Binding-site contacts:
Ligand atom CD1 contacts residue TRP78 of chain 2.A at 3.5 Å (hydrophobic).
Ligand atom CD2 contacts residue VAL53 of chain 2.A at 3.7 Å (hydrophobic).
Ligand atom CA contacts residue LYS57 of chain 2.A at 3.6 Å.
Ligand atom CG contacts residue GLN75 of chain 2.A at 3.4 Å.
Ligand atom NE contacts residue ILE71 of chain 2.A at 3.8 Å.
Ligand atom CD2 contacts residue ARG63 of chain 2.A at 3.7 Å.
Ligand atom CA contacts residue GLN75 of chain 2.A at 3.6 Å.
Ligand atom CB contacts residue LYS57 of chain 2.A at 3.9 Å.
Ligand atom CG2 contacts residue ILE74 of chain 2.A at 3.8 Å (hydrophobic).
Ligand atom O contacts residue LYS57 of chain 2.A at 2.7 Å (salt-bridge).
Ligand atom CD2 contacts residue GLN70 of chain 2.A at 3.8 Å.
Ligand atom CZ contacts residue ILE71 of chain 2.A at 3.8 Å (hydrophobic).
Ligand atom CA contacts residue LYS57 of chain 2.A at 3.6 Å.
Ligand atom CD contacts residue GLN75 of chain 2.A at 3.5 Å.
Ligand atom O contacts residue LYS57 of chain 2.A at 2.7 Å (salt-bridge).
Ligand atom CG contacts residue ILE71 of chain 2.A at 3.9 Å (hydrophobic).
Ligand atom CB contacts residue GLN75 of chain 2.A at 2.9 Å.
Ligand atom CE contacts residue ILE67 of chain 2.A at 3.7 Å (hydrophobic).
Ligand atom O contacts residue VAL53 of chain 2.A at 3.8 Å.
Ligand atom CD1 contacts residue LEU49 of chain 2.A at 3.8 Å (hydrophobic).
Ligand atom CD1 contacts residue GLU46 of chain 2.A at 3.8 Å.
Ligand atom C contacts residue LYS57 of chain 2.A at 3.9 Å.
Ligand atom C contacts residue VAL53 of chain 2.A at 3.7 Å (hydrophobic).
Ligand atom N contacts residue LYS57 of chain 2.A at 3.2 Å (salt-bridge).
Ligand atom CD1 contacts residue ILE71 of chain 2.A at 3.7 Å (hydrophobic).
Ligand atom CD1 contacts residue ILE74 of chain 2.A at 3.7 Å (hydrophobic).
Ligand atom CG contacts residue VAL53 of chain 2.A at 3.8 Å (hydrophobic).
Ligand atom CD2 contacts residue AS01 of chain 2.C at 3.2 Å.
Ligand atom OE2 contacts residue GLN75 of chain 2.A at 3.0 Å (h-bond).
Ligand atom C contacts residue LYS57 of chain 2.A at 3.9 Å.
Ligand atom O contacts residue ARG63 of chain 2.A at 3.8 Å.
Ligand atom NH2 contacts residue ILE71 of chain 2.A at 3.9 Å.
Ligand atom SD contacts residue ILE67 of chain 2.A at 3.9 Å.
Ligand atom O contacts residue LYS57 of chain 2.A at 3.1 Å.
Ligand atom O contacts residue ARG63 of chain 2.A at 2.9 Å (salt-bridge).
Ligand atom C contacts residue LYS57 of chain 2.A at 3.6 Å.
Ligand atom N contacts residue VAL53 of chain 2.A at 3.8 Å.
Ligand atom CB contacts residue VAL53 of chain 2.A at 3.6 Å (hydrophobic).
Ligand atom C contacts residue LYS57 of chain 2.A at 3.3 Å.
Ligand atom CD1 contacts residue GLN75 of chain 2.A at 3.8 Å.

Sequence of chain 2.A:
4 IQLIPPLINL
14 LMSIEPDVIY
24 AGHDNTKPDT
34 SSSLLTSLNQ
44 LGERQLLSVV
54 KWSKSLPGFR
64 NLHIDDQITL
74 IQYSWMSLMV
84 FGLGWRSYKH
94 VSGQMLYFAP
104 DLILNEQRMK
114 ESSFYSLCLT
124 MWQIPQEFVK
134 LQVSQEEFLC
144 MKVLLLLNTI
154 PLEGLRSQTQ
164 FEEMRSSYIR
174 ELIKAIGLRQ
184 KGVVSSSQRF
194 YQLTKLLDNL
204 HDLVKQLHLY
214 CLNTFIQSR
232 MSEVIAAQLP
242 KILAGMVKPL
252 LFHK

This small molecule binds to this protein.
Small molecule (SMILES): CC[C@H](C)[C@H](NC(=O)[C@H](C)NC(=O)[C@H](CCC(=O)O)NC(=O)[C@H](CC(C)C)NC(=O)CN)C(=O)N[C@H](C(=O)N[C@@H](CCCN=C(N)N)C(=O)N[C@@H](C)C(=O)N[C@@H](C)C(=O)N[C@@H](CC(C)C)C(=O)N[C@@H](CCSC)C(=O)NCC(=O)N[C@@H](C)C=O)[C@@H](C)CC